Binding-site contacts:
Ligand atom CA contacts residue ILE423 of chain 1.A at 3.8 Å (hydrophobic).
Ligand atom CG contacts residue ALA426 of chain 1.A at 4.1 Å (hydrophobic).
Ligand atom OXT contacts residue SER343 of chain 1.A at 3.6 Å.
Ligand atom OXT contacts residue ILE423 of chain 1.A at 3.3 Å (h-bond).
Ligand atom CB contacts residue ILE423 of chain 1.A at 3.8 Å (hydrophobic).
Ligand atom OD1 contacts residue THR382 of chain 1.A at 2.7 Å (h-bond).
Ligand atom OD1 contacts residue GLY427 of chain 1.A at 3.3 Å.
Ligand atom CB contacts residue THR382 of chain 1.A at 3.7 Å.
Ligand atom OD2 contacts residue ASP456 of chain 1.A at 3.5 Å (salt-bridge).
Ligand atom CB contacts residue ALA421 of chain 1.A at 3.9 Å (hydrophobic).
Ligand atom OXT contacts residue SER345 of chain 1.A at 2.8 Å (h-bond).
Ligand atom O contacts residue SER345 of chain 1.A at 2.8 Å (h-bond).
Ligand atom C contacts residue SER343 of chain 1.A at 4.0 Å.
Ligand atom OD2 contacts residue ALA426 of chain 1.A at 3.0 Å (h-bond).
Ligand atom CG contacts residue GLY427 of chain 1.A at 3.3 Å.
Ligand atom OXT contacts residue THR460 of chain 1.A at 4.1 Å.
Ligand atom C contacts residue SER345 of chain 1.A at 3.6 Å.
Ligand atom CB contacts residue ASN463 of chain 1.A at 4.0 Å.
Ligand atom N contacts residue PRO424 of chain 1.A at 3.6 Å.
Ligand atom CA contacts residue SER343 of chain 1.A at 3.9 Å.
Ligand atom N contacts residue SER343 of chain 1.A at 2.8 Å (h-bond).
Ligand atom C contacts residue ASN463 of chain 1.A at 3.9 Å.
Ligand atom OXT contacts residue GLY422 of chain 1.A at 3.1 Å.
Ligand atom OD2 contacts residue GLY427 of chain 1.A at 2.8 Å (h-bond).
Ligand atom O contacts residue THR460 of chain 1.A at 3.4 Å (h-bond).
Ligand atom OD2 contacts residue ILE423 of chain 1.A at 3.5 Å (h-bond).
Ligand atom OD2 contacts residue ARG459 of chain 1.A at 3.2 Å (salt-bridge).
Ligand atom C contacts residue THR460 of chain 1.A at 3.3 Å.
Ligand atom CA contacts residue ASP456 of chain 1.A at 3.5 Å.
Ligand atom OD1 contacts residue ARG459 of chain 1.A at 2.9 Å (salt-bridge).
Ligand atom O contacts residue ASN463 of chain 1.A at 3.0 Å (h-bond).
Ligand atom OXT contacts residue SER344 of chain 1.A at 3.4 Å.
Ligand atom CA contacts residue THR460 of chain 1.A at 3.2 Å.
Ligand atom CG contacts residue ARG459 of chain 1.A at 3.3 Å.
Ligand atom N contacts residue ILE423 of chain 1.A at 3.0 Å (h-bond).
Ligand atom N contacts residue ASP456 of chain 1.A at 2.8 Å (salt-bridge).
Ligand atom N contacts residue THR460 of chain 1.A at 3.4 Å (h-bond).
Ligand atom CG contacts residue ASP456 of chain 1.A at 3.8 Å.
Ligand atom CG contacts residue THR382 of chain 1.A at 3.6 Å.
Ligand atom OD2 contacts residue GLN425 of chain 1.A at 3.9 Å.

Sequence of chain 1.A:
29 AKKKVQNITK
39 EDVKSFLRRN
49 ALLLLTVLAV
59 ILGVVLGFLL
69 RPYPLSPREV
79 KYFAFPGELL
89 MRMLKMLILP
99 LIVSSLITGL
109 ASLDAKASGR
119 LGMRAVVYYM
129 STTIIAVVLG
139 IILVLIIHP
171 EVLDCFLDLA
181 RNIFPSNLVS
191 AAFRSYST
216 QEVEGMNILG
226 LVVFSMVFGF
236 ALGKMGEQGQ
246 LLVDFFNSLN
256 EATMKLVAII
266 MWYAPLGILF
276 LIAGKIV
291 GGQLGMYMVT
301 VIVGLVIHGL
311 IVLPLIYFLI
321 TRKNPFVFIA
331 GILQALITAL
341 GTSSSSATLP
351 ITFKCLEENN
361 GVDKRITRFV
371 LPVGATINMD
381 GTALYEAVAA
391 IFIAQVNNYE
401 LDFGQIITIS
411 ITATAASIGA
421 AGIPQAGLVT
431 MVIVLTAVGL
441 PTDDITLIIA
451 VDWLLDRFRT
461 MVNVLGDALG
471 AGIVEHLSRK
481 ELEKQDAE

A small-molecule ligand and the protein it binds are described below.
Small molecule (SMILES): N[C@@H](CC(=O)O)C(=O)O